Sequence of chain 1.G:
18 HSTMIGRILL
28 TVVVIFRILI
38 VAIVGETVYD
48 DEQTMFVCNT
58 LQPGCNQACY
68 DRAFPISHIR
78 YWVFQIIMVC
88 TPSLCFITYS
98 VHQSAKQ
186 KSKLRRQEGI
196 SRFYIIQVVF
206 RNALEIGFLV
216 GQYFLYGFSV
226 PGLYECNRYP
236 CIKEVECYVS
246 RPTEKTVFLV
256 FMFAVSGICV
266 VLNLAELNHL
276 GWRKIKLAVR

Binding-site contacts:
Ligand atom CAP contacts residue LEU91 of chain 1.G at 4.1 Å (hydrophobic).
Ligand atom CAC contacts residue Y011 of chain 1.DE at 4.2 Å.
Ligand atom CAS contacts residue Y011 of chain 1.DE at 3.8 Å.
Ligand atom CAI contacts residue ILE94 of chain 1.G at 4.3 Å (hydrophobic).
Ligand atom CAI contacts residue THR95 of chain 1.G at 3.9 Å.
Ligand atom OAW contacts residue VAL98 of chain 1.G at 4.5 Å.
Ligand atom CAK contacts residue THR95 of chain 1.G at 4.4 Å.
Ligand atom CBG contacts residue LEU91 of chain 1.G at 3.9 Å (hydrophobic).
Ligand atom CAU contacts residue Y011 of chain 1.DE at 3.7 Å.
Ligand atom CAR contacts residue Y011 of chain 1.DE at 4.2 Å.
Ligand atom CAK contacts residue ILE94 of chain 1.G at 4.2 Å (hydrophobic).
Ligand atom CAT contacts residue Y011 of chain 1.DE at 3.8 Å.
Ligand atom CAK contacts residue LEU91 of chain 1.G at 3.9 Å (hydrophobic).
Ligand atom CAV contacts residue VAL98 of chain 1.G at 4.2 Å (hydrophobic).
Ligand atom CAQ contacts residue LEU91 of chain 1.G at 3.7 Å (hydrophobic).

The small molecule below binds the protein below.
Small molecule (SMILES): CC(C)CCC[C@@H](C)[C@H]1CC[C@H]2[C@@H]3CC=C4C[C@@H](OC(=O)CCC(=O)O)CC[C@]4(C)[C@H]3CC[C@]12C